Sequence of chain 44.C:
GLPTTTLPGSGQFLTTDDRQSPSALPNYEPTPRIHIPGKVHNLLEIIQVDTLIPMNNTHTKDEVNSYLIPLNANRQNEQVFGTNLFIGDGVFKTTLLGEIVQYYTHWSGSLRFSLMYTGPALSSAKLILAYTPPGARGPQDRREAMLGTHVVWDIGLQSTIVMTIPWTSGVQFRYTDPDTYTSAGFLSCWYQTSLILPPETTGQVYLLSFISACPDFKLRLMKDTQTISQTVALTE

Sequence of chain 43.A:
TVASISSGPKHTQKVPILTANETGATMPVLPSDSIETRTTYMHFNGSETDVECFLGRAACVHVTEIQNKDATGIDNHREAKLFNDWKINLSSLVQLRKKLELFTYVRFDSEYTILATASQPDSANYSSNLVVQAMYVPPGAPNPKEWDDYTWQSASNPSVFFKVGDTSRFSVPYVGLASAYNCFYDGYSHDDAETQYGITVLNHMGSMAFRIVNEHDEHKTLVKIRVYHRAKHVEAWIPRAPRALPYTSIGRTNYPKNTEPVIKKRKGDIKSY

The small molecule below binds the protein below.
Small molecule (SMILES): Cc1cc(CCCCCCCOc2ccc(C3=N[C@@H](C)CO3)cc2Cl)on1

Sequence of chain 43.C:
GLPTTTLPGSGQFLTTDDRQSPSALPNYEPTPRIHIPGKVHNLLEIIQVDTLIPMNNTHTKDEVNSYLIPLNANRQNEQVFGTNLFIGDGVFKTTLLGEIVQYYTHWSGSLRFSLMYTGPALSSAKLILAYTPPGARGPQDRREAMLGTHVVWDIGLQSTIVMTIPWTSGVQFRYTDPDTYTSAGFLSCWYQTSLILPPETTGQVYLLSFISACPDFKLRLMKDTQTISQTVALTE

Binding-site contacts:
Ligand atom C2B contacts residue TYR197 of chain 43.A at 3.3 Å (hydrophobic).
Ligand atom C3C contacts residue TYR128 of chain 43.A at 3.6 Å (hydrophobic).
Ligand atom C3B contacts residue LEU106 of chain 43.A at 3.8 Å (hydrophobic).
Ligand atom C1C contacts residue TYR152 of chain 43.A at 3.9 Å (hydrophobic).
Ligand atom C6C contacts residue VAL191 of chain 43.A at 3.3 Å (hydrophobic).
Ligand atom O1B contacts residue MET221 of chain 43.A at 3.8 Å.
Ligand atom C4 contacts residue PHE186 of chain 43.A at 3.7 Å (hydrophobic).
Ligand atom C3 contacts residue PHE186 of chain 43.A at 3.9 Å (hydrophobic).
Ligand atom C5C contacts residue TYR128 of chain 43.A at 3.7 Å (hydrophobic).
Ligand atom C31 contacts residue PRO174 of chain 43.A at 3.3 Å (hydrophobic).
Ligand atom C4C contacts residue TYR152 of chain 43.A at 3.9 Å (hydrophobic).
Ligand atom N2 contacts residue ALA24 of chain 43.C at 3.1 Å.
Ligand atom C31 contacts residue VAL176 of chain 43.A at 3.3 Å (hydrophobic).
Ligand atom C4B contacts residue LEU106 of chain 43.A at 3.7 Å (hydrophobic).
Ligand atom C5A contacts residue CYS199 of chain 43.A at 3.9 Å (hydrophobic).
Ligand atom O1 contacts residue VAL188 of chain 43.A at 3.8 Å.
Ligand atom CL1 contacts residue ASN105 of chain 43.A at 3.3 Å.
Ligand atom C5 contacts residue PHE186 of chain 43.A at 3.7 Å (hydrophobic).
Ligand atom N2 contacts residue PHE186 of chain 43.A at 4.0 Å.
Ligand atom C4 contacts residue TYR152 of chain 43.A at 3.7 Å (hydrophobic).
Ligand atom C3C contacts residue VAL188 of chain 43.A at 3.3 Å (hydrophobic).
Ligand atom C3 contacts residue PRO174 of chain 43.A at 3.7 Å (hydrophobic).
Ligand atom O1 contacts residue TYR152 of chain 43.A at 3.9 Å.
Ligand atom C3B contacts residue TYR197 of chain 43.A at 3.3 Å (hydrophobic).
Ligand atom CL1 contacts residue MET221 of chain 43.A at 3.8 Å.
Ligand atom N2 contacts residue PRO174 of chain 43.A at 3.7 Å.
Ligand atom O1A contacts residue VAL122 of chain 43.A at 4.0 Å.
Ligand atom CM1 contacts residue CYS199 of chain 43.A at 3.8 Å (hydrophobic).
Ligand atom C5A contacts residue VAL122 of chain 43.A at 3.9 Å (hydrophobic).
Ligand atom C4A contacts residue ASN198 of chain 43.A at 3.9 Å.
Ligand atom C2C contacts residue VAL188 of chain 43.A at 2.8 Å (hydrophobic).
Ligand atom C31 contacts residue ALA150 of chain 43.A at 3.5 Å (hydrophobic).
Ligand atom C7C contacts residue TYR128 of chain 43.A at 3.5 Å (hydrophobic).
Ligand atom C5 contacts residue TYR152 of chain 43.A at 3.6 Å (hydrophobic).
Ligand atom O1 contacts residue PHE186 of chain 43.A at 3.8 Å.
Ligand atom C5C contacts residue ILE104 of chain 43.A at 4.0 Å (hydrophobic).
Ligand atom N3A contacts residue ASN219 of chain 43.A at 3.4 Å (h-bond).
Ligand atom O1 contacts residue ALA24 of chain 43.C at 3.4 Å.
Ligand atom CL1 contacts residue ILE104 of chain 43.A at 3.6 Å.
Ligand atom C31 contacts residue SER175 of chain 43.A at 3.5 Å.